Sequence of chain 1.A:
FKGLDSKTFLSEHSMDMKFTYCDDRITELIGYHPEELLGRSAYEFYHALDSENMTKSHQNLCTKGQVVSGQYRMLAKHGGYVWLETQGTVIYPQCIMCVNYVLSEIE

A small-molecule ligand and the protein it binds are described below.
Small molecule (SMILES): O=[N+]([O-])c1c(Nc2cc(F)cc(Cl)c2)ccc2nonc12

Binding-site contacts:
Ligand atom CAO contacts residue TYR74 of chain 1.A at 3.8 Å (hydrophobic).
Ligand atom NAC contacts residue SER71 of chain 1.A at 3.6 Å.
Ligand atom CAG contacts residue TYR74 of chain 1.A at 3.6 Å (hydrophobic).
Ligand atom FAR contacts residue SER13 of chain 1.A at 3.5 Å.
Ligand atom OAU contacts residue LEU63 of chain 1.A at 3.3 Å.
Ligand atom CAK contacts residue MET19 of chain 1.A at 3.4 Å (hydrophobic).
Ligand atom CL1 contacts residue MET76 of chain 1.A at 3.8 Å.
Ligand atom OAB contacts residue VAL69 of chain 1.A at 3.7 Å.
Ligand atom OAU contacts residue MET19 of chain 1.A at 3.5 Å.
Ligand atom CAI contacts residue TYR74 of chain 1.A at 3.8 Å (hydrophobic).
Ligand atom CAG contacts residue TYR48 of chain 1.A at 3.6 Å (hydrophobic).
Ligand atom CAL contacts residue TYR48 of chain 1.A at 3.8 Å (hydrophobic).
Ligand atom NAN contacts residue HIS15 of chain 1.A at 3.6 Å.
Ligand atom NAT contacts residue MET19 of chain 1.A at 3.5 Å.
Ligand atom CAP contacts residue ASN108 of chain 1.A at 3.3 Å.
Ligand atom CAG contacts residue ALA44 of chain 1.A at 3.5 Å (hydrophobic).
Ligand atom FAR contacts residue PHE11 of chain 1.A at 3.0 Å.
Ligand atom NAJ contacts residue MET19 of chain 1.A at 3.5 Å.
Ligand atom OAB contacts residue HIS60 of chain 1.A at 3.5 Å (h-bond).
Ligand atom CAP contacts residue SER13 of chain 1.A at 3.5 Å.
Ligand atom OAS contacts residue HIS15 of chain 1.A at 3.4 Å.
Ligand atom OAS contacts residue CYS106 of chain 1.A at 3.3 Å (h-bond).
Ligand atom CAF contacts residue TYR74 of chain 1.A at 3.4 Å (hydrophobic).
Ligand atom CAO contacts residue HIS15 of chain 1.A at 3.8 Å.
Ligand atom OAU contacts residue ILE104 of chain 1.A at 3.5 Å.
Ligand atom CL1 contacts residue TYR48 of chain 1.A at 3.4 Å.
Ligand atom OAB contacts residue SER59 of chain 1.A at 3.5 Å.
Ligand atom NAC contacts residue SER59 of chain 1.A at 3.4 Å.
Ligand atom NAN contacts residue CYS106 of chain 1.A at 3.6 Å.
Ligand atom CAP contacts residue HIS15 of chain 1.A at 3.5 Å.
Ligand atom CAH contacts residue TYR74 of chain 1.A at 3.6 Å (hydrophobic).
Ligand atom CAE contacts residue TYR48 of chain 1.A at 3.4 Å (hydrophobic).
Ligand atom FAR contacts residue ASN108 of chain 1.A at 3.2 Å.
Ligand atom CAM contacts residue TYR48 of chain 1.A at 3.4 Å (hydrophobic).
Ligand atom NAT contacts residue CYS106 of chain 1.A at 3.6 Å.
Ligand atom CAQ contacts residue ASN108 of chain 1.A at 3.7 Å.
Ligand atom NAJ contacts residue LEU63 of chain 1.A at 3.7 Å.
Ligand atom CAL contacts residue MET19 of chain 1.A at 3.5 Å (hydrophobic).
Ligand atom CAF contacts residue TYR48 of chain 1.A at 3.2 Å (hydrophobic).
Ligand atom CAI contacts residue MET76 of chain 1.A at 3.8 Å (hydrophobic).